Binding-site contacts:
Ligand atom C1 contacts residue ASN61 of chain 1.C at 1.4 Å.
Ligand atom C4 contacts residue ASN61 of chain 1.C at 4.2 Å.
Ligand atom O7 contacts residue ASN61 of chain 1.C at 3.8 Å.
Ligand atom C5 contacts residue TYR28 of chain 1.C at 3.6 Å (hydrophobic).
Ligand atom C8 contacts residue ASN61 of chain 1.C at 3.9 Å.
Ligand atom C7 contacts residue ASN61 of chain 1.C at 3.5 Å.
Ligand atom C2 contacts residue ASN61 of chain 1.C at 2.5 Å.
Ligand atom C5 contacts residue ASN61 of chain 1.C at 3.6 Å.
Ligand atom C3 contacts residue ASN61 of chain 1.C at 3.8 Å.
Ligand atom C1 contacts residue TYR28 of chain 1.C at 3.7 Å (hydrophobic).
Ligand atom O5 contacts residue ASN61 of chain 1.C at 2.3 Å (h-bond).
Ligand atom C6 contacts residue TYR28 of chain 1.C at 3.7 Å (hydrophobic).
Ligand atom O6 contacts residue TYR28 of chain 1.C at 3.4 Å.
Ligand atom N2 contacts residue ASN61 of chain 1.C at 2.9 Å (h-bond).
Ligand atom O5 contacts residue TYR28 of chain 1.C at 3.8 Å.

The small molecule below binds the protein below.
Small molecule (SMILES): CC(=O)N[C@@H]1[C@@H](O)[C@H](O)[C@@H](CO)O[C@H]1O

Sequence of chain 1.C:
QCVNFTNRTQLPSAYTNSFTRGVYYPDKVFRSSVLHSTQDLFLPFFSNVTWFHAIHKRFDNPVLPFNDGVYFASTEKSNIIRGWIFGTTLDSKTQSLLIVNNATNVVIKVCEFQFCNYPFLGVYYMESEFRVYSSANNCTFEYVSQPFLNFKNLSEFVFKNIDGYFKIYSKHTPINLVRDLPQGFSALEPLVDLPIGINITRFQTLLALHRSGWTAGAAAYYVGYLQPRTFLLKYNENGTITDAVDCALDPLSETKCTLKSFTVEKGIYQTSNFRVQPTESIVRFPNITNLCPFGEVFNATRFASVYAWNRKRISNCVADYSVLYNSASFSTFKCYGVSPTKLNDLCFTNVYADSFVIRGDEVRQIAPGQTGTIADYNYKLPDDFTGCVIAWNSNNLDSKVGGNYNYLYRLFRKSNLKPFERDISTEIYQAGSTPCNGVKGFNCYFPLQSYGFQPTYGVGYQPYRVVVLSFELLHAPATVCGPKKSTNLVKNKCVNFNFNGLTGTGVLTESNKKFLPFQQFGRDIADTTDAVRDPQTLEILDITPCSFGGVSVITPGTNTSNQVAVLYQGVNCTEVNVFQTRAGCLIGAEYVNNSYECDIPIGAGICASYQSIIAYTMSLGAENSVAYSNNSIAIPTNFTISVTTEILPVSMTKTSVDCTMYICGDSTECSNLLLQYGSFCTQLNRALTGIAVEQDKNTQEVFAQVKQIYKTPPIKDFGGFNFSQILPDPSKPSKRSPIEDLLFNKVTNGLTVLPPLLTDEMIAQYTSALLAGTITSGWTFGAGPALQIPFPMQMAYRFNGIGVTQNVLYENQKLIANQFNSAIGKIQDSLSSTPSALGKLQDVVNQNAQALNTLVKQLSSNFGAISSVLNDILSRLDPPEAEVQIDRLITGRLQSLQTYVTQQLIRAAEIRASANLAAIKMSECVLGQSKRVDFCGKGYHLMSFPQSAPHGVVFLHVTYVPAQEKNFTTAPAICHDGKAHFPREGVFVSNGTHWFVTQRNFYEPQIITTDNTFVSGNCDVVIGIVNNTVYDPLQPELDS